Sequence of chain 24.F:
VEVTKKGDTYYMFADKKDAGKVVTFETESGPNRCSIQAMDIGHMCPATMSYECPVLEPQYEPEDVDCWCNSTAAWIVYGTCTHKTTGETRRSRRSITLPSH

This protein binds this small molecule.
Small molecule (SMILES): CC(=O)N[C@@H]1[C@@H](O)[C@H](O)[C@@H](CO)O[C@H]1O

Binding-site contacts:
Ligand atom C7 contacts residue ASN70 of chain 24.F at 3.1 Å.
Ligand atom C3 contacts residue ASN70 of chain 24.F at 3.8 Å.
Ligand atom O7 contacts residue PRO31 of chain 24.F at 3.2 Å (h-bond).
Ligand atom O3 contacts residue PRO31 of chain 24.F at 4.0 Å.
Ligand atom C2 contacts residue PRO31 of chain 24.F at 3.9 Å (hydrophobic).
Ligand atom O7 contacts residue SER71 of chain 24.F at 4.2 Å.
Ligand atom C5 contacts residue ASN70 of chain 24.F at 3.7 Å.
Ligand atom N2 contacts residue ASN32 of chain 24.F at 4.2 Å.
Ligand atom N2 contacts residue PRO31 of chain 24.F at 2.8 Å (h-bond).
Ligand atom C5 contacts residue ARG33 of chain 24.F at 4.1 Å.
Ligand atom O6 contacts residue ARG33 of chain 24.F at 3.6 Å.
Ligand atom C1 contacts residue ASN70 of chain 24.F at 1.4 Å.
Ligand atom C4 contacts residue ASN70 of chain 24.F at 4.2 Å.
Ligand atom C8 contacts residue ASN70 of chain 24.F at 3.6 Å.
Ligand atom C3 contacts residue PRO31 of chain 24.F at 4.0 Å (hydrophobic).
Ligand atom C1 contacts residue ARG33 of chain 24.F at 4.2 Å.
Ligand atom C7 contacts residue PRO31 of chain 24.F at 3.4 Å (hydrophobic).
Ligand atom O7 contacts residue ASN70 of chain 24.F at 3.3 Å (h-bond).
Ligand atom C6 contacts residue ARG33 of chain 24.F at 4.1 Å.
Ligand atom N2 contacts residue ASN70 of chain 24.F at 2.9 Å (h-bond).
Ligand atom C2 contacts residue ASN70 of chain 24.F at 2.5 Å.
Ligand atom O5 contacts residue ASN70 of chain 24.F at 2.4 Å (h-bond).